Binding-site contacts:
Ligand atom C4 contacts residue TFA1 of chain 1.I at 3.4 Å.
Ligand atom O21 contacts residue CYS28 of chain 1.B at 3.7 Å.
Ligand atom C17 contacts residue TYR21 of chain 1.B at 3.4 Å (hydrophobic).
Ligand atom C20 contacts residue HIS47 of chain 1.B at 3.8 Å.
Ligand atom C25 contacts residue TYR27 of chain 1.B at 3.1 Å (hydrophobic).
Ligand atom O24 contacts residue GLY31 of chain 1.B at 3.6 Å (h-bond).
Ligand atom O18 contacts residue TYR21 of chain 1.B at 4.0 Å.
Ligand atom C22 contacts residue GLY29 of chain 1.B at 3.4 Å.
Ligand atom C2 contacts residue ILE22 of chain 1.B at 3.9 Å (hydrophobic).
Ligand atom C13 contacts residue LEU2 of chain 1.B at 3.8 Å (hydrophobic).
Ligand atom C23 contacts residue GLY29 of chain 1.B at 3.6 Å.
Ligand atom C25 contacts residue ASP48 of chain 1.B at 3.1 Å.
Ligand atom C19 contacts residue PHE96 of chain 1.B at 4.1 Å (hydrophobic).
Ligand atom C25 contacts residue GLY31 of chain 1.B at 3.1 Å.
Ligand atom O24 contacts residue GLY29 of chain 1.B at 2.7 Å (h-bond).
Ligand atom C23 contacts residue TYR27 of chain 1.B at 3.2 Å (hydrophobic).
Ligand atom C19 contacts residue CYS44 of chain 1.B at 3.7 Å (hydrophobic).
Ligand atom O24 contacts residue TYR27 of chain 1.B at 3.0 Å (h-bond).
Ligand atom O18 contacts residue PHE5 of chain 1.B at 3.5 Å.
Ligand atom C25 contacts residue GLY29 of chain 1.B at 3.7 Å.
Ligand atom C23 contacts residue ASP48 of chain 1.B at 3.8 Å.
Ligand atom O21 contacts residue TYR27 of chain 1.B at 3.3 Å (h-bond).
Ligand atom O21 contacts residue GLY29 of chain 1.B at 3.2 Å (h-bond).
Ligand atom C3 contacts residue TRP19 of chain 1.B at 3.8 Å (hydrophobic).
Ligand atom C8 contacts residue LEU2 of chain 1.B at 3.7 Å (hydrophobic).
Ligand atom C22 contacts residue TYR27 of chain 1.B at 3.8 Å (hydrophobic).
Ligand atom C3 contacts residue TFA1 of chain 1.I at 3.5 Å.
Ligand atom C17 contacts residue PHE5 of chain 1.B at 4.0 Å (hydrophobic).
Ligand atom C14 contacts residue ALA6 of chain 1.B at 4.1 Å (hydrophobic).
Ligand atom C16 contacts residue TYR21 of chain 1.B at 3.8 Å (hydrophobic).
Ligand atom C2 contacts residue VAL18 of chain 1.B at 4.0 Å (hydrophobic).
Ligand atom C14 contacts residue LEU2 of chain 1.B at 3.5 Å (hydrophobic).
Ligand atom C16 contacts residue ILE22 of chain 1.B at 3.8 Å (hydrophobic).
Ligand atom C13 contacts residue VAL18 of chain 1.B at 3.9 Å (hydrophobic).
Ligand atom C19 contacts residue PHE5 of chain 1.B at 4.0 Å (hydrophobic).
Ligand atom C19 contacts residue TYR21 of chain 1.B at 4.0 Å (hydrophobic).
Ligand atom O21 contacts residue CYS44 of chain 1.B at 4.0 Å.
Ligand atom C20 contacts residue CYS44 of chain 1.B at 3.9 Å (hydrophobic).
Ligand atom C1 contacts residue TFA1 of chain 1.I at 4.1 Å.
Ligand atom C25 contacts residue GLY32 of chain 1.B at 4.0 Å.

Sequence of chain 1.B:
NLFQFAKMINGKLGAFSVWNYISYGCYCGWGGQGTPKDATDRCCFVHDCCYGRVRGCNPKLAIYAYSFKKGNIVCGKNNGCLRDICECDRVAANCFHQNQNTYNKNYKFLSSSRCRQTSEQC

The small molecule below binds the protein below.
Small molecule (SMILES): COCCOCCOCCOc1ccc(C(C)(C)CC(C)(C)C)cc1